The protein below binds the small molecule below.
Small molecule (SMILES): CCOP(=O)(OCC)C(=Cc1cc(C(C)(C)C)c(O)c(C(C)(C)C)c1)P(=O)(OCC)OCC

Sequence of chain 1.A:
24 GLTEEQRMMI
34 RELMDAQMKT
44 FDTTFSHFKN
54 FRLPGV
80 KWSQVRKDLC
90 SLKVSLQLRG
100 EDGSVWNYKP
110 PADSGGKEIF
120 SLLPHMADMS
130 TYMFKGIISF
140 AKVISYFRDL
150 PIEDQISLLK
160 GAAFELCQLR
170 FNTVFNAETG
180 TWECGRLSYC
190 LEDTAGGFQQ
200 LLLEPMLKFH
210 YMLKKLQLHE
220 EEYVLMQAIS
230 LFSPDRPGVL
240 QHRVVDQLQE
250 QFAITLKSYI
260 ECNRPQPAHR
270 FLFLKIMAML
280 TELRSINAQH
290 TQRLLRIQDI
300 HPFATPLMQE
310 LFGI

Binding-site contacts:
Ligand atom C12 contacts residue SER129 of chain 1.A at 4.1 Å.
Ligand atom O28 contacts residue MET125 of chain 1.A at 4.1 Å.
Ligand atom C3 contacts residue SER129 of chain 1.A at 4.1 Å.
Ligand atom C1 contacts residue PHE163 of chain 1.A at 4.1 Å (hydrophobic).
Ligand atom C1 contacts residue SER129 of chain 1.A at 3.9 Å.
Ligand atom C7 contacts residue GLN167 of chain 1.A at 4.1 Å.
Ligand atom C16 contacts residue PHE163 of chain 1.A at 3.6 Å (hydrophobic).
Ligand atom C16 contacts residue GLN167 of chain 1.A at 3.3 Å.
Ligand atom C32 contacts residue PHE170 of chain 1.A at 3.4 Å (hydrophobic).
Ligand atom C29 contacts residue MET125 of chain 1.A at 4.0 Å (hydrophobic).
Ligand atom C12 contacts residue PHE163 of chain 1.A at 3.8 Å (hydrophobic).
Ligand atom C23 contacts residue LEU206 of chain 1.A at 4.2 Å (hydrophobic).
Ligand atom O27 contacts residue PHE170 of chain 1.A at 3.3 Å.
Ligand atom C14 contacts residue PHE133 of chain 1.A at 3.3 Å (hydrophobic).
Ligand atom C18 contacts residue MET307 of chain 1.A at 4.1 Å (hydrophobic).
Ligand atom C15 contacts residue PHE163 of chain 1.A at 3.0 Å (hydrophobic).
Ligand atom O11 contacts residue SER129 of chain 1.A at 3.0 Å (h-bond).
Ligand atom C17 contacts residue MET125 of chain 1.A at 3.5 Å (hydrophobic).
Ligand atom C25 contacts residue MET125 of chain 1.A at 3.7 Å (hydrophobic).
Ligand atom C33 contacts residue PHE170 of chain 1.A at 3.1 Å (hydrophobic).
Ligand atom C12 contacts residue CYS166 of chain 1.A at 3.9 Å (hydrophobic).
Ligand atom C29 contacts residue MET128 of chain 1.A at 4.0 Å (hydrophobic).
Ligand atom C6 contacts residue GLN167 of chain 1.A at 3.5 Å.
Ligand atom O20 contacts residue TRP181 of chain 1.A at 3.4 Å.
Ligand atom C2 contacts residue SER129 of chain 1.A at 3.4 Å.
Ligand atom C33 contacts residue TRP181 of chain 1.A at 2.9 Å (hydrophobic).
Ligand atom C32 contacts residue GLN167 of chain 1.A at 3.8 Å.
Ligand atom C23 contacts residue SER90 of chain 1.A at 3.4 Å.
Ligand atom C30 contacts residue MET125 of chain 1.A at 2.9 Å (hydrophobic).
Ligand atom C14 contacts residue CYS166 of chain 1.A at 3.4 Å (hydrophobic).
Ligand atom C6 contacts residue PHE163 of chain 1.A at 4.0 Å (hydrophobic).
Ligand atom C15 contacts residue PHE133 of chain 1.A at 3.2 Å (hydrophobic).
Ligand atom C18 contacts residue LEU293 of chain 1.A at 3.9 Å (hydrophobic).
Ligand atom C12 contacts residue PHE133 of chain 1.A at 3.9 Å (hydrophobic).
Ligand atom C26 contacts residue MET125 of chain 1.A at 3.1 Å (hydrophobic).
Ligand atom C16 contacts residue CYS166 of chain 1.A at 3.0 Å (hydrophobic).
Ligand atom O31 contacts residue PHE170 of chain 1.A at 3.9 Å.
Ligand atom C14 contacts residue SER129 of chain 1.A at 3.1 Å.
Ligand atom C30 contacts residue MET128 of chain 1.A at 3.6 Å (hydrophobic).
Ligand atom C26 contacts residue VAL93 of chain 1.A at 3.4 Å (hydrophobic).